Sequence of chain 1.A:
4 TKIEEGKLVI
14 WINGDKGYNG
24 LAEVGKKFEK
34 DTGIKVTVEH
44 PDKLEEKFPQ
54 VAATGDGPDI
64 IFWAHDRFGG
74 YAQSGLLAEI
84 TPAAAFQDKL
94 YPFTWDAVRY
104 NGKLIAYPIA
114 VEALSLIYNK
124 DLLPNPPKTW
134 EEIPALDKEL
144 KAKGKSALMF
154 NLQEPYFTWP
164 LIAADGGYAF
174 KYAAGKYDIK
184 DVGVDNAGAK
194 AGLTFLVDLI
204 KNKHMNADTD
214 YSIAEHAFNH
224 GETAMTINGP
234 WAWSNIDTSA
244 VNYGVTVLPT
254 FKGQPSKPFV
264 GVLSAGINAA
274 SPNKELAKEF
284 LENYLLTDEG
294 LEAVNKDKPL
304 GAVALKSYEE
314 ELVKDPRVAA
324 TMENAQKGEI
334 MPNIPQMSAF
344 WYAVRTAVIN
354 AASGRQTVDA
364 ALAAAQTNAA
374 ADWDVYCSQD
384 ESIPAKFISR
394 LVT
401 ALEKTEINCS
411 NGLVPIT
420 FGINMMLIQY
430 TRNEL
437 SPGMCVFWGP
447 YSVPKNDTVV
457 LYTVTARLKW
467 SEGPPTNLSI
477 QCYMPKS

Binding-site contacts:
Ligand atom C7 contacts residue ASN408 of chain 1.A at 3.5 Å.
Ligand atom O5 contacts residue THR461 of chain 1.A at 4.5 Å.
Ligand atom C5 contacts residue TRP444 of chain 1.A at 4.3 Å (hydrophobic).
Ligand atom C4 contacts residue ASN408 of chain 1.A at 4.2 Å.
Ligand atom N2 contacts residue ASN408 of chain 1.A at 2.9 Å (h-bond).
Ligand atom O5 contacts residue ASN408 of chain 1.A at 2.4 Å (h-bond).
Ligand atom C3 contacts residue ASN408 of chain 1.A at 3.8 Å.
Ligand atom C5 contacts residue ASN408 of chain 1.A at 3.6 Å.
Ligand atom C1 contacts residue ASN408 of chain 1.A at 1.4 Å.
Ligand atom C2 contacts residue ASN408 of chain 1.A at 2.4 Å.
Ligand atom O6 contacts residue TRP444 of chain 1.A at 3.2 Å.
Ligand atom C6 contacts residue TRP444 of chain 1.A at 4.4 Å (hydrophobic).
Ligand atom O5 contacts residue TRP444 of chain 1.A at 4.1 Å.
Ligand atom O7 contacts residue ASN408 of chain 1.A at 3.7 Å.

The protein below binds the small molecule below.
Small molecule (SMILES): CC(=O)N[C@@H]1[C@@H](O)[C@H](O)[C@@H](CO)O[C@H]1O